Binding-site contacts:
Ligand atom CW1 contacts residue GLY119 of chain 2.A at 3.7 Å.
Ligand atom CW9 contacts residue HIS440 of chain 2.A at 3.8 Å.
Ligand atom OW1 contacts residue HIS440 of chain 2.A at 3.0 Å (h-bond).
Ligand atom CW2 contacts residue GLY118 of chain 2.A at 3.9 Å.
Ligand atom CK2 contacts residue TYR130 of chain 2.A at 4.2 Å (hydrophobic).
Ligand atom OW1 contacts residue PHE288 of chain 2.A at 4.3 Å.
Ligand atom CW2 contacts residue HIS440 of chain 2.A at 3.4 Å.
Ligand atom CW6 contacts residue PHE290 of chain 2.A at 4.3 Å (hydrophobic).
Ligand atom CW6 contacts residue TYR121 of chain 2.A at 4.3 Å (hydrophobic).
Ligand atom OW1 contacts residue PHE331 of chain 2.A at 3.6 Å.
Ligand atom CK2 contacts residue GLY118 of chain 2.A at 3.8 Å.
Ligand atom CW6 contacts residue PHE331 of chain 2.A at 3.9 Å (hydrophobic).
Ligand atom CW5 contacts residue GLY119 of chain 2.A at 4.2 Å.
Ligand atom NW1 contacts residue GLY118 of chain 2.A at 4.3 Å.
Ligand atom OW1 contacts residue PHE290 of chain 2.A at 4.3 Å.
Ligand atom CK2 contacts residue TRP84 of chain 2.A at 4.0 Å (hydrophobic).
Ligand atom CK1 contacts residue HIS440 of chain 2.A at 3.8 Å.
Ligand atom CW3 contacts residue GLY118 of chain 2.A at 3.8 Å.
Ligand atom NW2 contacts residue TRP84 of chain 2.A at 3.1 Å.
Ligand atom CW5 contacts residue GLY118 of chain 2.A at 3.8 Å.
Ligand atom CW1 contacts residue PHE331 of chain 2.A at 3.9 Å (hydrophobic).
Ligand atom CW4 contacts residue GLY118 of chain 2.A at 3.8 Å.
Ligand atom CW7 contacts residue TRP84 of chain 2.A at 4.1 Å (hydrophobic).
Ligand atom CW8 contacts residue TRP84 of chain 2.A at 3.6 Å (hydrophobic).
Ligand atom CW9 contacts residue TRP84 of chain 2.A at 4.0 Å (hydrophobic).
Ligand atom CW3 contacts residue HIS440 of chain 2.A at 4.2 Å.
Ligand atom CW2 contacts residue SER200 of chain 2.A at 3.2 Å.
Ligand atom CW6 contacts residue GLY119 of chain 2.A at 3.6 Å.
Ligand atom OW1 contacts residue SER200 of chain 2.A at 2.8 Å (h-bond).
Ligand atom OW1 contacts residue GLY119 of chain 2.A at 3.9 Å.
Ligand atom CK1 contacts residue PHE330 of chain 2.A at 3.8 Å (hydrophobic).
Ligand atom CW9 contacts residue GLY441 of chain 2.A at 4.1 Å.
Ligand atom CK2 contacts residue GLY117 of chain 2.A at 3.9 Å.
Ligand atom CW1 contacts residue GLY118 of chain 2.A at 4.0 Å.
Ligand atom CW1 contacts residue HIS440 of chain 2.A at 3.5 Å.
Ligand atom CK1 contacts residue TRP84 of chain 2.A at 3.9 Å (hydrophobic).
Ligand atom CW6 contacts residue GLY118 of chain 2.A at 3.8 Å.
Ligand atom CK2 contacts residue GLU199 of chain 2.A at 3.6 Å.
Ligand atom CW5 contacts residue TYR121 of chain 2.A at 3.6 Å (hydrophobic).
Ligand atom CW1 contacts residue SER200 of chain 2.A at 3.2 Å.

Sequence of chain 2.A:
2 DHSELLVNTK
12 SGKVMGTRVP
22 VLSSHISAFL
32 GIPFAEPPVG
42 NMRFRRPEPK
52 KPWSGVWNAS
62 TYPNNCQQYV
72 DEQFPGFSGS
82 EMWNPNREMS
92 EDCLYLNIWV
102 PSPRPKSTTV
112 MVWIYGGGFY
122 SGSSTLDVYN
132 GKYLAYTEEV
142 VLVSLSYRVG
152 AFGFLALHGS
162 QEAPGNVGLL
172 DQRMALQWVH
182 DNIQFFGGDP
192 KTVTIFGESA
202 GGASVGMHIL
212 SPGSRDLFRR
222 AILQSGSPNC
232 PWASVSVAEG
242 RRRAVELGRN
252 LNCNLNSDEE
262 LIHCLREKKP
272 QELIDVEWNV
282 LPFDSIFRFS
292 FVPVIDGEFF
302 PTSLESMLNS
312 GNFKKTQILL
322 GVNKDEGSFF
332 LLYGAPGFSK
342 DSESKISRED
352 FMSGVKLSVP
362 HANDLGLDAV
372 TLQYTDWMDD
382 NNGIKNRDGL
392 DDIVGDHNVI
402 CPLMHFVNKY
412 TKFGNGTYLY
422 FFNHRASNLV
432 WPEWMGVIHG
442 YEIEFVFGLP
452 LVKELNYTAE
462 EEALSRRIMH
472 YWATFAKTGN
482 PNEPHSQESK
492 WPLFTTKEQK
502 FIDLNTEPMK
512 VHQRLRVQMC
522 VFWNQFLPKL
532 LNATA

A small-molecule ligand and the protein it binds are described below.
Small molecule (SMILES): C[C@@]12CCN[C@@H]1Nc1ccc(O)cc12